Binding-site contacts:
Ligand atom N27 contacts residue GLU38 of chain 4.A at 3.9 Å.
Ligand atom N25 contacts residue GLU38 of chain 4.A at 3.9 Å.
Ligand atom C38 contacts residue ARG212 of chain 4.A at 3.8 Å.
Ligand atom N27 contacts residue TRP98 of chain 4.A at 2.8 Å (h-bond).
Ligand atom C1 contacts residue TYR324 of chain 4.A at 3.3 Å (hydrophobic).
Ligand atom N30 contacts residue TRP98 of chain 4.A at 3.9 Å.
Ligand atom C2 contacts residue ASP70 of chain 4.A at 3.5 Å.
Ligand atom C5 contacts residue TYR324 of chain 4.A at 3.5 Å (hydrophobic).
Ligand atom C4 contacts residue ASP70 of chain 4.A at 3.8 Å.
Ligand atom O8 contacts residue TYR324 of chain 4.A at 3.6 Å (h-bond).
Ligand atom O8 contacts residue ARG290 of chain 4.A at 2.7 Å (salt-bridge).
Ligand atom C5 contacts residue ASP70 of chain 4.A at 3.8 Å.
Ligand atom C38 contacts residue GLU196 of chain 4.A at 3.6 Å.
Ligand atom O7 contacts residue ARG212 of chain 4.A at 3.2 Å (salt-bridge).
Ligand atom N30 contacts residue ARG75 of chain 4.A at 3.8 Å.
Ligand atom C26 contacts residue TRP98 of chain 4.A at 3.8 Å (hydrophobic).
Ligand atom C4 contacts residue TYR324 of chain 4.A at 3.7 Å (hydrophobic).
Ligand atom N30 contacts residue ASP70 of chain 4.A at 3.3 Å (salt-bridge).
Ligand atom C3 contacts residue TYR324 of chain 4.A at 3.5 Å (hydrophobic).
Ligand atom C26 contacts residue GLU38 of chain 4.A at 3.7 Å.
Ligand atom C6 contacts residue TYR324 of chain 4.A at 3.0 Å (hydrophobic).
Ligand atom N30 contacts residue GLU38 of chain 4.A at 3.6 Å.
Ligand atom O8 contacts residue ARG37 of chain 4.A at 2.7 Å (salt-bridge).
Ligand atom C2 contacts residue TYR324 of chain 4.A at 3.9 Å (hydrophobic).
Ligand atom C3 contacts residue GLU197 of chain 4.A at 3.8 Å.
Ligand atom C1 contacts residue ARG37 of chain 4.A at 3.8 Å.
Ligand atom C1 contacts residue ASP70 of chain 4.A at 3.4 Å.
Ligand atom O9 contacts residue ASP70 of chain 4.A at 3.0 Å (salt-bridge).
Ligand atom O14 contacts residue ASP70 of chain 4.A at 3.8 Å.
Ligand atom N27 contacts residue GLU147 of chain 4.A at 2.9 Å (salt-bridge).
Ligand atom C37 contacts residue GLU197 of chain 4.A at 3.8 Å.
Ligand atom O7 contacts residue ARG290 of chain 4.A at 2.7 Å (salt-bridge).
Ligand atom C6 contacts residue ARG290 of chain 4.A at 3.5 Å.
Ligand atom C6 contacts residue ARG37 of chain 4.A at 3.8 Å.
Ligand atom C36 contacts residue ARG144 of chain 4.A at 3.9 Å.
Ligand atom C1 contacts residue GLU38 of chain 4.A at 3.4 Å.
Ligand atom O7 contacts residue TYR324 of chain 4.A at 3.4 Å (h-bond).
Ligand atom N27 contacts residue LEU53 of chain 4.A at 3.7 Å.
Ligand atom C15 contacts residue TRP98 of chain 4.A at 3.7 Å (hydrophobic).
Ligand atom O14 contacts residue ARG71 of chain 4.A at 2.9 Å (salt-bridge).

A small-molecule ligand and the protein it binds are described below.
Small molecule (SMILES): CCC(CC)[C@H](NC(C)=O)[C@@H]1[C@H](O)[C@@H](C(=O)O)C[C@H]1NC(=N)N

Sequence of chain 4.A:
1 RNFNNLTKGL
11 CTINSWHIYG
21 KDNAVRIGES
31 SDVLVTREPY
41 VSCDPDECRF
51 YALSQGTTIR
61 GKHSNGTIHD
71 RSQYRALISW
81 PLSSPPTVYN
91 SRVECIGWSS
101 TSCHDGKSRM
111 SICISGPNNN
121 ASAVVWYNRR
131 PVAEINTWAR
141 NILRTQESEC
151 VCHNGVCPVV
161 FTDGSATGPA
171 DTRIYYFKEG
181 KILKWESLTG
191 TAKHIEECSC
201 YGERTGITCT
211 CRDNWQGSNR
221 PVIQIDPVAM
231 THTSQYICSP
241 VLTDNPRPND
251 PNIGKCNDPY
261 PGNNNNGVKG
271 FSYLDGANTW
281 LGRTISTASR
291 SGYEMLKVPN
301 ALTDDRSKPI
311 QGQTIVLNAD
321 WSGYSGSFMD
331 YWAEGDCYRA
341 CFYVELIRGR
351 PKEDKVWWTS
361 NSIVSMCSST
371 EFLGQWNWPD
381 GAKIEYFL